Sequence of chain 1.A:
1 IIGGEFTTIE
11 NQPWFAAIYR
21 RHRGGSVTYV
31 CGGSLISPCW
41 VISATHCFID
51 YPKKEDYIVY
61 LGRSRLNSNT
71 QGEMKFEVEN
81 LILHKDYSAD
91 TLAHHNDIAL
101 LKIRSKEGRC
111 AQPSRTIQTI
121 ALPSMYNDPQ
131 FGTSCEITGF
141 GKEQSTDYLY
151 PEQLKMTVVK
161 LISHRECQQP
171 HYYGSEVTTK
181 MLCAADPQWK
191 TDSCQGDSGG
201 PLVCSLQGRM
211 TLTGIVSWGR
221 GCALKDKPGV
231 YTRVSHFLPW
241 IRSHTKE

Binding-site contacts:
Ligand atom OE2 contacts residue HIS46 of chain 1.A at 3.0 Å (h-bond).
Ligand atom CB contacts residue CYS47 of chain 1.A at 3.4 Å (hydrophobic).
Ligand atom O contacts residue GLN195 of chain 1.A at 3.3 Å.
Ligand atom NE contacts residue SER193 of chain 1.A at 3.2 Å (h-bond).
Ligand atom O contacts residue HIS94 of chain 1.A at 2.9 Å.
Ligand atom O contacts residue HIS46 of chain 1.A at 3.1 Å.
Ligand atom NH1 contacts residue SER193 of chain 1.A at 3.5 Å (h-bond).
Ligand atom O contacts residue GLN195 of chain 1.A at 3.5 Å (h-bond).
Ligand atom NE1 contacts residue GLY221 of chain 1.A at 3.4 Å (h-bond).
Ligand atom CG contacts residue CYS194 of chain 1.A at 3.5 Å (hydrophobic).
Ligand atom ND2 contacts residue CYS47 of chain 1.A at 2.9 Å (h-bond).
Ligand atom CG contacts residue ASP50 of chain 1.A at 3.4 Å.
Ligand atom NH1 contacts residue ASP192 of chain 1.A at 3.5 Å (salt-bridge).
Ligand atom CD contacts residue SER198 of chain 1.A at 3.2 Å.
Ligand atom N contacts residue SER217 of chain 1.A at 3.4 Å (h-bond).
Ligand atom NE2 contacts residue HIS46 of chain 1.A at 3.0 Å (h-bond).
Ligand atom CD1 contacts residue GLY221 of chain 1.A at 3.5 Å.
Ligand atom NH1 contacts residue GLY221 of chain 1.A at 3.0 Å (h-bond).
Ligand atom CA contacts residue ASP50 of chain 1.A at 3.2 Å.
Ligand atom CZ contacts residue SER193 of chain 1.A at 3.1 Å.
Ligand atom ND1 contacts residue ASP50 of chain 1.A at 3.3 Å (salt-bridge).
Ligand atom OD1 contacts residue ARG20 of chain 1.A at 2.9 Å (salt-bridge).
Ligand atom O contacts residue TYR51 of chain 1.A at 3.3 Å.
Ligand atom CB contacts residue SER198 of chain 1.A at 3.3 Å.
Ligand atom NH2 contacts residue GLY229 of chain 1.A at 3.0 Å.
Ligand atom OD2 contacts residue ARG220 of chain 1.A at 3.1 Å (salt-bridge).
Ligand atom NH2 contacts residue ASP192 of chain 1.A at 2.8 Å (salt-bridge).
Ligand atom O contacts residue TRP218 of chain 1.A at 3.4 Å.
Ligand atom OE1 contacts residue SER198 of chain 1.A at 2.8 Å (h-bond).
Ligand atom N contacts residue HIS46 of chain 1.A at 3.3 Å (h-bond).
Ligand atom ND2 contacts residue TYR57 of chain 1.A at 3.1 Å (h-bond).
Ligand atom CA contacts residue HIS94 of chain 1.A at 3.4 Å.
Ligand atom N contacts residue ASP50 of chain 1.A at 2.8 Å (salt-bridge).
Ligand atom OE2 contacts residue SER198 of chain 1.A at 3.0 Å (h-bond).
Ligand atom C contacts residue HIS46 of chain 1.A at 3.3 Å.
Ligand atom OE1 contacts residue GLY196 of chain 1.A at 2.9 Å (h-bond).
Ligand atom CB contacts residue ASP50 of chain 1.A at 3.4 Å.
Ligand atom CA contacts residue HIS46 of chain 1.A at 3.3 Å.
Ligand atom C contacts residue ASP50 of chain 1.A at 3.4 Å.
Ligand atom NH2 contacts residue SER193 of chain 1.A at 2.7 Å (h-bond).

A protein and the small-molecule ligand that binds it are described below.
Small molecule (SMILES): CSCC[C@@H]1NC(=O)[C@H](CCCN=C(N)N)NC(=O)[C@H](CC2=NC=NC2)NC(=O)[C@H](CC(N)=O)NC(=O)[C@H](CCC(=O)O)NC(=O)[C@H](CC(C)C)NC(=O)CNC(=O)[C@H](CCCN=C(N)N)NC(=O)[C@H](CC2=c3ccccc3=NC2)NC(=O)[C@H](CO)NC(=O)[C@@H](NC(=O)[C@H](C)NC(=O)CNC(=O)[C@@H](N)CC(=O)O)CSSC[C@@H](C=O)NC1=O